Sequence of chain 1.O:
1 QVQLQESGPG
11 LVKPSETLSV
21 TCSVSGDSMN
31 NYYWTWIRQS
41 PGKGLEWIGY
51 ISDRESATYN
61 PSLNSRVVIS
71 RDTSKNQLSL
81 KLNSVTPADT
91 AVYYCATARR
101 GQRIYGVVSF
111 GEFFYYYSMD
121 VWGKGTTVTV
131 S

Sequence of chain 1.E:
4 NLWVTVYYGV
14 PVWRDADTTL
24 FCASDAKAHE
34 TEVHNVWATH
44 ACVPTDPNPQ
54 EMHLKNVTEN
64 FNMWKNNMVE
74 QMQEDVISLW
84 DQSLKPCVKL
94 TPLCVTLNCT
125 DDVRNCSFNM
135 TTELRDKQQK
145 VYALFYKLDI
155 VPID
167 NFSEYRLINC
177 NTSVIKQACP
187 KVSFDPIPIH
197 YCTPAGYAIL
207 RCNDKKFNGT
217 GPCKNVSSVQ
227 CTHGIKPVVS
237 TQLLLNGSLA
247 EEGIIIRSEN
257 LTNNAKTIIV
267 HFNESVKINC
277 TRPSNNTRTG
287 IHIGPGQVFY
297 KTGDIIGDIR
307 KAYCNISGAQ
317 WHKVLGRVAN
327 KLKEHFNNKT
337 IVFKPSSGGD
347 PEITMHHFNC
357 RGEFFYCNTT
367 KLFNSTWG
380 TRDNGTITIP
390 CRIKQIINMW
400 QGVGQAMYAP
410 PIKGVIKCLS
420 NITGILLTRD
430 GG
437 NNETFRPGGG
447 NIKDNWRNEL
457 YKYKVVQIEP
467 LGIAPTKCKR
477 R

Binding-site contacts:
Ligand atom O5 contacts residue ASN311 of chain 1.E at 2.4 Å (h-bond).
Ligand atom O4 contacts residue VAL107 of chain 1.O at 3.7 Å.
Ligand atom N2 contacts residue ASN311 of chain 1.E at 2.8 Å (h-bond).
Ligand atom C8 contacts residue THR277 of chain 1.E at 3.4 Å.
Ligand atom C1 contacts residue ASN311 of chain 1.E at 1.4 Å.
Ligand atom C4 contacts residue ILE104 of chain 1.O at 3.7 Å (hydrophobic).
Ligand atom C7 contacts residue ASN311 of chain 1.E at 3.0 Å.
Ligand atom C5 contacts residue THR387 of chain 1.E at 3.7 Å.
Ligand atom C5 contacts residue ILE104 of chain 1.O at 3.2 Å (hydrophobic).
Ligand atom C2 contacts residue ARG103 of chain 1.O at 3.2 Å.
Ligand atom C3 contacts residue GLY106 of chain 1.O at 3.5 Å.
Ligand atom C8 contacts residue VAL108 of chain 1.O at 3.7 Å (hydrophobic).
Ligand atom O6 contacts residue THR387 of chain 1.E at 3.0 Å (h-bond).
Ligand atom O3 contacts residue GLY106 of chain 1.O at 3.1 Å (h-bond).
Ligand atom C2 contacts residue GLY106 of chain 1.O at 3.2 Å.
Ligand atom O4 contacts residue ILE104 of chain 1.O at 3.4 Å (h-bond).
Ligand atom O6 contacts residue ILE104 of chain 1.O at 3.1 Å.
Ligand atom C5 contacts residue ASN311 of chain 1.E at 3.7 Å.
Ligand atom N2 contacts residue TYR309 of chain 1.E at 3.0 Å (h-bond).
Ligand atom O4 contacts residue ASP62 of chain 1.P at 3.7 Å.
Ligand atom O5 contacts residue THR387 of chain 1.E at 3.4 Å (h-bond).
Ligand atom C6 contacts residue ILE104 of chain 1.O at 3.5 Å (hydrophobic).
Ligand atom C8 contacts residue LYS416 of chain 1.E at 2.5 Å.
Ligand atom C3 contacts residue TYR309 of chain 1.E at 3.6 Å (hydrophobic).
Ligand atom C4 contacts residue ASP62 of chain 1.P at 3.7 Å.
Ligand atom O3 contacts residue ILE104 of chain 1.O at 3.2 Å.
Ligand atom O3 contacts residue TYR309 of chain 1.E at 3.8 Å.
Ligand atom O5 contacts residue THR385 of chain 1.E at 3.6 Å.
Ligand atom N2 contacts residue ARG103 of chain 1.O at 3.1 Å (salt-bridge).
Ligand atom O7 contacts residue NAG1 of chain 1.AB at 3.8 Å.
Ligand atom C1 contacts residue TYR309 of chain 1.E at 3.8 Å (hydrophobic).
Ligand atom C3 contacts residue ASN311 of chain 1.E at 3.8 Å.
Ligand atom O7 contacts residue ASN311 of chain 1.E at 2.9 Å (h-bond).
Ligand atom C7 contacts residue LYS416 of chain 1.E at 3.8 Å.
Ligand atom O3 contacts residue ARG103 of chain 1.O at 3.6 Å.
Ligand atom N2 contacts residue GLY106 of chain 1.O at 3.8 Å.
Ligand atom C6 contacts residue ASP62 of chain 1.P at 3.6 Å.
Ligand atom O5 contacts residue ILE104 of chain 1.O at 2.9 Å (h-bond).
Ligand atom C2 contacts residue ASN311 of chain 1.E at 2.4 Å.
Ligand atom O6 contacts residue ASP62 of chain 1.P at 3.6 Å.

This small molecule binds to this protein.
Small molecule (SMILES): CC(=O)N[C@H]1[C@H](O[C@H]2[C@H](O)[C@@H](NC(C)=O)CO[C@@H]2CO)O[C@H](CO)[C@@H](O[C@@H]2O[C@H](CO)[C@@H](O[C@@H]3O[C@H](CO)[C@@H](O)[C@H](O)[C@H]3NC(C)=O)[C@H](O)[C@H]2NC(C)=O)[C@@H]1O

Sequence of chain 1.P:
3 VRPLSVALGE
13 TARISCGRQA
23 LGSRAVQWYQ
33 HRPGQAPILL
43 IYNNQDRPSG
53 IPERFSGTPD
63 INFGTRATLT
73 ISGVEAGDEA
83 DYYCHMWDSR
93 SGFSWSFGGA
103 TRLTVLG